Sequence of chain 1.C:
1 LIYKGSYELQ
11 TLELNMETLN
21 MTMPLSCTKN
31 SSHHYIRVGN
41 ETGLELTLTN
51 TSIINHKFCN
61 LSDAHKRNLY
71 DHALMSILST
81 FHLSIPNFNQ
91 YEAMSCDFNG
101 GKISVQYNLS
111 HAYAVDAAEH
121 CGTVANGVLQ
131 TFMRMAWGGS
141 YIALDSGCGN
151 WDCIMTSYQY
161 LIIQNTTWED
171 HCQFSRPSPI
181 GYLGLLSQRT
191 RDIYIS

A small-molecule ligand and the protein it binds are described below.
Small molecule (SMILES): CC(=O)N[C@H]1[C@H](O[C@H]2[C@H](O)[C@@H](NC(C)=O)CO[C@@H]2CO)O[C@H](CO)[C@@H](O[C@@H]2O[C@H](CO)[C@@H](O)[C@H](O)[C@@H]2O)[C@@H]1O

Binding-site contacts:
Ligand atom C8 contacts residue GLN106 of chain 1.C at 4.0 Å.
Ligand atom C8 contacts residue ILE54 of chain 1.C at 3.8 Å (hydrophobic).
Ligand atom O5 contacts residue ASN108 of chain 1.C at 2.5 Å (h-bond).
Ligand atom O7 contacts residue LYS57 of chain 1.C at 3.8 Å.
Ligand atom O7 contacts residue ASN108 of chain 1.C at 3.5 Å (h-bond).
Ligand atom C7 contacts residue ASN108 of chain 1.C at 3.4 Å.
Ligand atom C8 contacts residue SER52 of chain 1.C at 3.6 Å.
Ligand atom N2 contacts residue TYR160 of chain 1.C at 3.4 Å (h-bond).
Ligand atom C4 contacts residue ASN108 of chain 1.C at 4.4 Å.
Ligand atom C5 contacts residue ASN108 of chain 1.C at 3.8 Å.
Ligand atom N2 contacts residue ASN108 of chain 1.C at 2.9 Å (h-bond).
Ligand atom C8 contacts residue ASN108 of chain 1.C at 4.5 Å.
Ligand atom C3 contacts residue ASN108 of chain 1.C at 3.9 Å.
Ligand atom C1 contacts residue ASN108 of chain 1.C at 1.5 Å.
Ligand atom C2 contacts residue TYR160 of chain 1.C at 4.5 Å (hydrophobic).
Ligand atom O6 contacts residue SER110 of chain 1.C at 3.7 Å.
Ligand atom C2 contacts residue ASN108 of chain 1.C at 2.5 Å.
Ligand atom C8 contacts residue TYR160 of chain 1.C at 3.7 Å (hydrophobic).
Ligand atom C7 contacts residue TYR160 of chain 1.C at 4.0 Å (hydrophobic).